Sequence of chain 1.D:
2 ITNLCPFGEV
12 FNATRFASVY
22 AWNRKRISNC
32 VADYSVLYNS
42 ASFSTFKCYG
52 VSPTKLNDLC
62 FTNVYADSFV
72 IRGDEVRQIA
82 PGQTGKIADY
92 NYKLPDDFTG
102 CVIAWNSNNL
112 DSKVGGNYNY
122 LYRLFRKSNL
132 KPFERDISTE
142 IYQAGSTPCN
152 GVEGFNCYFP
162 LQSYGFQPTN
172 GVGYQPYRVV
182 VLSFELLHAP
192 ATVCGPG

Binding-site contacts:
Ligand atom C2 contacts residue ASN13 of chain 1.D at 2.5 Å.
Ligand atom C4 contacts residue ASN13 of chain 1.D at 4.2 Å.
Ligand atom C7 contacts residue ASN13 of chain 1.D at 3.9 Å.
Ligand atom C5 contacts residue ASN13 of chain 1.D at 3.6 Å.
Ligand atom O7 contacts residue TRP106 of chain 1.D at 4.5 Å.
Ligand atom C8 contacts residue PHE44 of chain 1.D at 4.3 Å (hydrophobic).
Ligand atom C3 contacts residue ASN13 of chain 1.D at 3.8 Å.
Ligand atom C7 contacts residue PHE12 of chain 1.D at 4.2 Å (hydrophobic).
Ligand atom C8 contacts residue PHE12 of chain 1.D at 3.8 Å (hydrophobic).
Ligand atom C8 contacts residue ASN13 of chain 1.D at 4.5 Å.
Ligand atom N2 contacts residue ASN13 of chain 1.D at 2.9 Å (h-bond).
Ligand atom C1 contacts residue ASN13 of chain 1.D at 1.4 Å.
Ligand atom O5 contacts residue ASN13 of chain 1.D at 2.3 Å (h-bond).
Ligand atom O7 contacts residue PHE12 of chain 1.D at 3.9 Å.

A protein and the small-molecule ligand that binds it are described below.
Small molecule (SMILES): CC(=O)N[C@@H]1[C@@H](O)[C@H](O)[C@@H](CO)O[C@H]1O